Sequence of chain 1.A:
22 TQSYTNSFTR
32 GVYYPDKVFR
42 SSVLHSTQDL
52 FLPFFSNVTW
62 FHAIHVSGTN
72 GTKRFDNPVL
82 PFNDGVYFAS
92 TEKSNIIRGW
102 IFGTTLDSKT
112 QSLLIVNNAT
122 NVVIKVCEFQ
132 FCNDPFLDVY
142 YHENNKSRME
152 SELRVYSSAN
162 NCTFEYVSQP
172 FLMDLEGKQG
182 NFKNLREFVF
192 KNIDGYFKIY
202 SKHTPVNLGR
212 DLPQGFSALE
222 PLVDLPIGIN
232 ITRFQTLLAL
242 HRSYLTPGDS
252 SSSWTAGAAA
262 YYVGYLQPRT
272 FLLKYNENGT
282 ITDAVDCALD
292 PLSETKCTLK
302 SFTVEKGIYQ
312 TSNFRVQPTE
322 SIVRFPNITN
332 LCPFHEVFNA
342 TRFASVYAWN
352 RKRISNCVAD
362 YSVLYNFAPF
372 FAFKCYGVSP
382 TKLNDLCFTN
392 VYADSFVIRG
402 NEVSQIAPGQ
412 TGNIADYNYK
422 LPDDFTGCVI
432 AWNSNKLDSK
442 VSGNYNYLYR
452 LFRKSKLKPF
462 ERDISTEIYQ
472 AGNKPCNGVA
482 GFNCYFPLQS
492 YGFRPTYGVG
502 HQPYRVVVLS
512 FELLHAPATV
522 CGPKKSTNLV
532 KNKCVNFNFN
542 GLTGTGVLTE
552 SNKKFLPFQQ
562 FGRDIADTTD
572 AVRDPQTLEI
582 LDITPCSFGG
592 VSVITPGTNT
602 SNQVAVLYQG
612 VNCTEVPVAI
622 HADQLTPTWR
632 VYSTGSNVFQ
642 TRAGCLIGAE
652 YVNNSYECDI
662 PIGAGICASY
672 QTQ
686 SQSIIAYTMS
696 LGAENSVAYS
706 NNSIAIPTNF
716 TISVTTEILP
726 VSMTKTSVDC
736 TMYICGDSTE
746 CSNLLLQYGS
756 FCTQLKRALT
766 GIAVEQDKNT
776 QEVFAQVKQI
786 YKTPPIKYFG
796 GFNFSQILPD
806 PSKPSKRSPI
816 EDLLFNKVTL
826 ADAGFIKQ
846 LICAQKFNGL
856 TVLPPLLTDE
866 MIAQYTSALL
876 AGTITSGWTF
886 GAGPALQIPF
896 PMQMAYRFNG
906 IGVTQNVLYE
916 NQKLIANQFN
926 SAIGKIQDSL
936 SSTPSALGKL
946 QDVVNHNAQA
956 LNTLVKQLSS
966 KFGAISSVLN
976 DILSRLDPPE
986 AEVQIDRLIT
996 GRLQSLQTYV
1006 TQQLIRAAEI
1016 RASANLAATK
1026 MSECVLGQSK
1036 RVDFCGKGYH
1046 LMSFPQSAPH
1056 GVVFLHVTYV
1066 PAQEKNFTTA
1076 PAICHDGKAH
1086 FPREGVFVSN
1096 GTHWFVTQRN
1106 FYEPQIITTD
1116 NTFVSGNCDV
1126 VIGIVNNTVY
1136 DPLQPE

Binding-site contacts:
Ligand atom C7 contacts residue ASN600 of chain 1.A at 3.0 Å.
Ligand atom O7 contacts residue ASN600 of chain 1.A at 2.8 Å (h-bond).
Ligand atom N2 contacts residue ASN600 of chain 1.A at 2.9 Å (h-bond).
Ligand atom C4 contacts residue ASN600 of chain 1.A at 4.2 Å.
Ligand atom C8 contacts residue ASN600 of chain 1.A at 4.3 Å.
Ligand atom C1 contacts residue ASN600 of chain 1.A at 1.4 Å.
Ligand atom O5 contacts residue ASN600 of chain 1.A at 2.4 Å (h-bond).
Ligand atom O6 contacts residue ASN600 of chain 1.A at 2.9 Å (h-bond).
Ligand atom C2 contacts residue ASN600 of chain 1.A at 2.4 Å.
Ligand atom C3 contacts residue ASN600 of chain 1.A at 3.8 Å.
Ligand atom C6 contacts residue ASN600 of chain 1.A at 3.4 Å.
Ligand atom C5 contacts residue ASN600 of chain 1.A at 3.6 Å.

A protein and the small-molecule ligand that binds it are described below.
Small molecule (SMILES): CC(=O)N[C@@H]1[C@@H](O)[C@H](O)[C@@H](CO)O[C@H]1O